Binding-site contacts:
Ligand atom C7 contacts residue ASN67 of chain 15.A at 3.7 Å.
Ligand atom C1 contacts residue ASN67 of chain 15.A at 1.4 Å.
Ligand atom C2 contacts residue ASN67 of chain 15.A at 2.5 Å.
Ligand atom C3 contacts residue ASN67 of chain 15.A at 3.8 Å.
Ligand atom C8 contacts residue ASN67 of chain 15.A at 4.2 Å.
Ligand atom C4 contacts residue ASN67 of chain 15.A at 4.2 Å.
Ligand atom C8 contacts residue MET118 of chain 15.A at 4.3 Å (hydrophobic).
Ligand atom C5 contacts residue ASN67 of chain 15.A at 3.7 Å.
Ligand atom C8 contacts residue PHE90 of chain 15.A at 3.9 Å (hydrophobic).
Ligand atom O5 contacts residue ASN67 of chain 15.A at 2.4 Å (h-bond).
Ligand atom N2 contacts residue ASN67 of chain 15.A at 2.9 Å (h-bond).
Ligand atom O7 contacts residue ASN67 of chain 15.A at 4.1 Å.

Sequence of chain 15.A:
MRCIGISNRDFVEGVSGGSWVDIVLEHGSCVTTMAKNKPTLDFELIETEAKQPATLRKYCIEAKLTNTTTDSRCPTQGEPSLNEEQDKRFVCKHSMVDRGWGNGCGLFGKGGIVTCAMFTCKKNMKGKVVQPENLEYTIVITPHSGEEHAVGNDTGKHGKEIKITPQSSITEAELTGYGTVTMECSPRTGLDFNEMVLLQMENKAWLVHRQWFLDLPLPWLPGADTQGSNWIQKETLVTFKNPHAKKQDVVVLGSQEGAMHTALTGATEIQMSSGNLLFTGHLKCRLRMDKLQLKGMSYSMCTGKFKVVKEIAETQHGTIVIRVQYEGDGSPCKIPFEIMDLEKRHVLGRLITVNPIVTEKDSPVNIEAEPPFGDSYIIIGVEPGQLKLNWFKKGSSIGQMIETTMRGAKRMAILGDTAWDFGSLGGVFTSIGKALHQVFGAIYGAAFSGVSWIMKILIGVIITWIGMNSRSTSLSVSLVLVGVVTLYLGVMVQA

A small-molecule ligand and the protein it binds are described below.
Small molecule (SMILES): CC(=O)N[C@@H]1[C@@H](O)[C@H](O)[C@@H](CO)O[C@H]1O